Sequence of chain 4.A:
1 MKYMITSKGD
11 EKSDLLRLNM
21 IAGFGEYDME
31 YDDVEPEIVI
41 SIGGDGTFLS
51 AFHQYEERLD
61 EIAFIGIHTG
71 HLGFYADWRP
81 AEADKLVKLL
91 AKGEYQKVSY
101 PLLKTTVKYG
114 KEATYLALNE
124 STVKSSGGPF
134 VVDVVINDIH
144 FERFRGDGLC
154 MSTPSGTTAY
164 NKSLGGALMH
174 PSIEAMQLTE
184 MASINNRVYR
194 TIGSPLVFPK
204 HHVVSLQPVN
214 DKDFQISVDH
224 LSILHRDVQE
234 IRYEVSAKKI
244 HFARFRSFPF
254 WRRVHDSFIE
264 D

Binding-site contacts:
Ligand atom C8 contacts residue ASP45 of chain 1.A at 3.6 Å.
Ligand atom N7 contacts residue ASN122 of chain 1.A at 3.0 Å (h-bond).
Ligand atom C6 contacts residue ASN122 of chain 1.A at 4.0 Å.
Ligand atom N6 contacts residue SER158 of chain 1.A at 3.0 Å (h-bond).
Ligand atom C8 contacts residue MTA1 of chain 1.C at 3.2 Å.
Ligand atom C6 contacts residue SER158 of chain 1.A at 4.0 Å.
Ligand atom N6 contacts residue TYR75 of chain 1.A at 3.5 Å (h-bond).
Ligand atom N6 contacts residue ALA162 of chain 1.A at 3.9 Å.
Ligand atom N7 contacts residue ASP45 of chain 1.A at 3.9 Å.
Ligand atom N3 contacts residue THR161 of chain 1.A at 3.9 Å.
Ligand atom C2 contacts residue ALA162 of chain 1.A at 4.0 Å (hydrophobic).
Ligand atom C5' contacts residue MTA1 of chain 1.C at 3.3 Å.
Ligand atom S5' contacts residue MTA1 of chain 1.C at 3.9 Å.
Ligand atom C8 contacts residue ASN122 of chain 1.A at 3.9 Å.
Ligand atom C2 contacts residue THR161 of chain 1.A at 3.3 Å.
Ligand atom C4 contacts residue ALA162 of chain 1.A at 4.1 Å (hydrophobic).
Ligand atom N7 contacts residue MTA1 of chain 1.C at 4.0 Å.
Ligand atom N1 contacts residue THR161 of chain 1.A at 2.6 Å (h-bond).
Ligand atom CS contacts residue TYR192 of chain 4.A at 3.7 Å (hydrophobic).
Ligand atom N9 contacts residue ASP45 of chain 1.A at 3.6 Å (salt-bridge).
Ligand atom O3' contacts residue TYR192 of chain 4.A at 3.8 Å.
Ligand atom O2' contacts residue MTA1 of chain 1.C at 4.0 Å.
Ligand atom N6 contacts residue THR161 of chain 1.A at 3.7 Å.
Ligand atom N1 contacts residue PHE74 of chain 1.A at 3.4 Å.
Ligand atom O3' contacts residue HIS71 of chain 1.A at 4.1 Å.
Ligand atom N3 contacts residue PHE74 of chain 1.A at 3.8 Å.
Ligand atom N9 contacts residue MTA1 of chain 1.C at 4.1 Å.
Ligand atom O2' contacts residue ASP45 of chain 1.A at 3.6 Å.
Ligand atom C4 contacts residue ASP45 of chain 1.A at 3.6 Å.
Ligand atom C5 contacts residue ALA162 of chain 1.A at 3.7 Å (hydrophobic).
Ligand atom N7 contacts residue ALA162 of chain 1.A at 4.1 Å.
Ligand atom C1' contacts residue ASP45 of chain 1.A at 4.1 Å.
Ligand atom C5 contacts residue ASP45 of chain 1.A at 3.8 Å.
Ligand atom C5 contacts residue ASN122 of chain 1.A at 3.9 Å.
Ligand atom C6 contacts residue ALA162 of chain 1.A at 3.6 Å (hydrophobic).
Ligand atom C2 contacts residue PHE74 of chain 1.A at 3.1 Å (hydrophobic).
Ligand atom N1 contacts residue ALA162 of chain 1.A at 3.6 Å.
Ligand atom C6 contacts residue THR161 of chain 1.A at 3.6 Å.
Ligand atom N6 contacts residue ASN122 of chain 1.A at 2.9 Å (h-bond).
Ligand atom C2' contacts residue MTA1 of chain 1.C at 3.6 Å.

A protein and the small-molecule ligand that binds it are described below.
Small molecule (SMILES): CSC[C@H]1O[C@@H](n2cnc3c(N)ncnc32)[C@H](O)[C@@H]1O

Sequence of chain 1.A:
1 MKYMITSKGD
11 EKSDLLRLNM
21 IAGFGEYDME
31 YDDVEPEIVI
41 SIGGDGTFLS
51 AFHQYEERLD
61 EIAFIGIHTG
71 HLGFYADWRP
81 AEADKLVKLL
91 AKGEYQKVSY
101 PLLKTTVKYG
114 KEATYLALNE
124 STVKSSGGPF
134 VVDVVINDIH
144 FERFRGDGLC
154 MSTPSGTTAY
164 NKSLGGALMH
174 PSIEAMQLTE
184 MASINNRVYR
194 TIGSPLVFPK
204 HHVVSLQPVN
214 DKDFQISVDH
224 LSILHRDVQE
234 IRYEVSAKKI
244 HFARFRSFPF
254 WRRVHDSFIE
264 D